The small molecule below binds the protein below.
Small molecule (SMILES): C[C@@H]1O[C@H](O)[C@@H](O)[C@H](O)[C@@H]1O

Sequence of chain 1.B:
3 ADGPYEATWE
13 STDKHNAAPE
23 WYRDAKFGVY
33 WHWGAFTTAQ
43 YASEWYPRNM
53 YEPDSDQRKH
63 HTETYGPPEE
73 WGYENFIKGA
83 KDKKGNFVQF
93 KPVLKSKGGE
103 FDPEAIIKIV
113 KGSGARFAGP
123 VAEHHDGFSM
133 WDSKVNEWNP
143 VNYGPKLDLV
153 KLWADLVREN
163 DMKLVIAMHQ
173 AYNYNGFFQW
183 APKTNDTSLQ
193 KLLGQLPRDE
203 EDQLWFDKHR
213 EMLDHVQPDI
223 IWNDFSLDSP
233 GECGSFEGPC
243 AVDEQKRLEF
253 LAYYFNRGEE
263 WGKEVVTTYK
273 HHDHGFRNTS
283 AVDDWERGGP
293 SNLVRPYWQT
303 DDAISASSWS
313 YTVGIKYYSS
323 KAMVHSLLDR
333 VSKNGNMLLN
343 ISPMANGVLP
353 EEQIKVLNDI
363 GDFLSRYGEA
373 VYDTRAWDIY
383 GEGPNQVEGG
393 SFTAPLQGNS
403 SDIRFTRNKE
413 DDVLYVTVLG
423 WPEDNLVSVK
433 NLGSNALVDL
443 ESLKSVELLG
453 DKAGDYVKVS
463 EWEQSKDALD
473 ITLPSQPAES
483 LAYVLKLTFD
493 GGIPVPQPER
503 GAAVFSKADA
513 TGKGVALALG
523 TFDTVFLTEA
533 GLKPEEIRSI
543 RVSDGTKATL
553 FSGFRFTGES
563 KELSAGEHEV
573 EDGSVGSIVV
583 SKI

Binding-site contacts:
Ligand atom C1 contacts residue ASP226 of chain 1.B at 3.3 Å.
Ligand atom O1 contacts residue ASP226 of chain 1.B at 2.7 Å (salt-bridge).
Ligand atom C4 contacts residue TRP311 of chain 1.B at 3.8 Å (hydrophobic).
Ligand atom O3 contacts residue GLU46 of chain 1.B at 2.7 Å (salt-bridge).
Ligand atom O2 contacts residue TRP47 of chain 1.B at 3.0 Å (h-bond).
Ligand atom O4 contacts residue HIS171 of chain 1.B at 3.1 Å.
Ligand atom O2 contacts residue ASP226 of chain 1.B at 3.8 Å.
Ligand atom C2 contacts residue HIS127 of chain 1.B at 3.6 Å.
Ligand atom O1 contacts residue PHE227 of chain 1.B at 3.7 Å.
Ligand atom C4 contacts residue GLU46 of chain 1.B at 4.0 Å.
Ligand atom C6 contacts residue LYS272 of chain 1.B at 4.3 Å.
Ligand atom C3 contacts residue HIS126 of chain 1.B at 3.9 Å.
Ligand atom O3 contacts residue HIS127 of chain 1.B at 4.2 Å.
Ligand atom O3 contacts residue HIS126 of chain 1.B at 3.0 Å (h-bond).
Ligand atom C5 contacts residue LYS272 of chain 1.B at 4.1 Å.
Ligand atom O1 contacts residue LYS272 of chain 1.B at 3.1 Å (salt-bridge).
Ligand atom C3 contacts residue TRP311 of chain 1.B at 4.2 Å (hydrophobic).
Ligand atom C3 contacts residue TRP47 of chain 1.B at 3.8 Å (hydrophobic).
Ligand atom O2 contacts residue PHE227 of chain 1.B at 4.2 Å.
Ligand atom C6 contacts residue TYR32 of chain 1.B at 3.7 Å (hydrophobic).
Ligand atom C3 contacts residue GOL1 of chain 1.T at 4.2 Å.
Ligand atom C6 contacts residue HIS34 of chain 1.B at 3.8 Å.
Ligand atom C1 contacts residue LYS272 of chain 1.B at 3.5 Å.
Ligand atom C5 contacts residue TRP311 of chain 1.B at 3.7 Å (hydrophobic).
Ligand atom O5 contacts residue ASP226 of chain 1.B at 3.2 Å (salt-bridge).
Ligand atom C2 contacts residue ASP226 of chain 1.B at 3.1 Å.
Ligand atom O2 contacts residue HIS127 of chain 1.B at 2.9 Å (h-bond).
Ligand atom O4 contacts residue ASP226 of chain 1.B at 3.7 Å.
Ligand atom C4 contacts residue HIS34 of chain 1.B at 3.4 Å.
Ligand atom C3 contacts residue GLU46 of chain 1.B at 3.4 Å.
Ligand atom C4 contacts residue HIS126 of chain 1.B at 3.9 Å.
Ligand atom C5 contacts residue HIS34 of chain 1.B at 4.2 Å.
Ligand atom O4 contacts residue HIS126 of chain 1.B at 2.9 Å (h-bond).
Ligand atom C6 contacts residue TRP224 of chain 1.B at 4.0 Å (hydrophobic).
Ligand atom C2 contacts residue TRP47 of chain 1.B at 3.9 Å (hydrophobic).
Ligand atom O3 contacts residue TRP47 of chain 1.B at 3.0 Å (h-bond).
Ligand atom O5 contacts residue LYS272 of chain 1.B at 3.0 Å (salt-bridge).
Ligand atom O4 contacts residue HIS34 of chain 1.B at 2.7 Å (h-bond).
Ligand atom C2 contacts residue HIS126 of chain 1.B at 4.2 Å.
Ligand atom C6 contacts residue TRP311 of chain 1.B at 3.6 Å (hydrophobic).